Sequence of chain 1.A:
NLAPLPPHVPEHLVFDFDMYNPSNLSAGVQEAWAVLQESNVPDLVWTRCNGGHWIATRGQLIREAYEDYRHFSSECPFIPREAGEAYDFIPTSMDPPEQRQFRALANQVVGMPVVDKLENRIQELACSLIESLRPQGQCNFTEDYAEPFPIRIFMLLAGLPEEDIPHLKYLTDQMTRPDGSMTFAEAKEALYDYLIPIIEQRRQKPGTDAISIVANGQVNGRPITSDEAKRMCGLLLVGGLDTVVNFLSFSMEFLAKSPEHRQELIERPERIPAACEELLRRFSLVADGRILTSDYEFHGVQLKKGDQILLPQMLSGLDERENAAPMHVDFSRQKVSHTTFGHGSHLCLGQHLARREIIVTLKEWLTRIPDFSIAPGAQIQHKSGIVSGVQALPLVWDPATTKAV

This small molecule binds to this protein.
Small molecule (SMILES): CC1(C)[C@@H]2CC[C@@]1(C)C(=O)C2

Binding-site contacts:
Ligand atom C10 contacts residue VAL248 of chain 1.A at 3.9 Å (hydrophobic).
Ligand atom C6 contacts residue OXY1 of chain 1.F at 4.0 Å.
Ligand atom C8 contacts residue ASP298 of chain 1.A at 4.0 Å.
Ligand atom C8 contacts residue VAL296 of chain 1.A at 4.3 Å (hydrophobic).
Ligand atom C5 contacts residue HEM1 of chain 1.E at 4.0 Å.
Ligand atom C6 contacts residue VAL248 of chain 1.A at 3.7 Å (hydrophobic).
Ligand atom C10 contacts residue ILE396 of chain 1.A at 4.0 Å (hydrophobic).
Ligand atom C2 contacts residue LEU245 of chain 1.A at 4.2 Å (hydrophobic).
Ligand atom C9 contacts residue OXY1 of chain 1.F at 3.4 Å.
Ligand atom C9 contacts residue HEM1 of chain 1.E at 4.0 Å.
Ligand atom C8 contacts residue ILE396 of chain 1.A at 4.2 Å (hydrophobic).
Ligand atom O contacts residue LEU245 of chain 1.A at 4.2 Å.
Ligand atom C5 contacts residue LEU245 of chain 1.A at 4.4 Å (hydrophobic).
Ligand atom O contacts residue PHE88 of chain 1.A at 3.2 Å.
Ligand atom C10 contacts residue THR186 of chain 1.A at 4.2 Å.
Ligand atom C2 contacts residue PHE88 of chain 1.A at 4.0 Å (hydrophobic).
Ligand atom C5 contacts residue GLY249 of chain 1.A at 3.8 Å.
Ligand atom C9 contacts residue VAL397 of chain 1.A at 4.2 Å (hydrophobic).
Ligand atom C7 contacts residue OXY1 of chain 1.F at 4.2 Å.
Ligand atom C3 contacts residue TYR97 of chain 1.A at 3.5 Å (hydrophobic).
Ligand atom C10 contacts residue PHE88 of chain 1.A at 3.8 Å (hydrophobic).
Ligand atom C3 contacts residue LEU245 of chain 1.A at 4.1 Å (hydrophobic).
Ligand atom C6 contacts residue GLY249 of chain 1.A at 3.7 Å.
Ligand atom C1 contacts residue PHE88 of chain 1.A at 4.5 Å (hydrophobic).
Ligand atom C4 contacts residue HEM1 of chain 1.E at 3.8 Å.
Ligand atom C2 contacts residue TYR97 of chain 1.A at 3.3 Å (hydrophobic).
Ligand atom C8 contacts residue HEM1 of chain 1.E at 4.1 Å.
Ligand atom C3 contacts residue THR102 of chain 1.A at 3.7 Å.
Ligand atom C4 contacts residue OXY1 of chain 1.F at 3.8 Å.
Ligand atom C10 contacts residue VAL397 of chain 1.A at 4.3 Å (hydrophobic).
Ligand atom C5 contacts residue OXY1 of chain 1.F at 3.1 Å.
Ligand atom O contacts residue TYR97 of chain 1.A at 2.5 Å (h-bond).
Ligand atom C9 contacts residue THR253 of chain 1.A at 3.9 Å.
Ligand atom C1 contacts residue VAL248 of chain 1.A at 4.3 Å (hydrophobic).